Sequence of chain 1.D:
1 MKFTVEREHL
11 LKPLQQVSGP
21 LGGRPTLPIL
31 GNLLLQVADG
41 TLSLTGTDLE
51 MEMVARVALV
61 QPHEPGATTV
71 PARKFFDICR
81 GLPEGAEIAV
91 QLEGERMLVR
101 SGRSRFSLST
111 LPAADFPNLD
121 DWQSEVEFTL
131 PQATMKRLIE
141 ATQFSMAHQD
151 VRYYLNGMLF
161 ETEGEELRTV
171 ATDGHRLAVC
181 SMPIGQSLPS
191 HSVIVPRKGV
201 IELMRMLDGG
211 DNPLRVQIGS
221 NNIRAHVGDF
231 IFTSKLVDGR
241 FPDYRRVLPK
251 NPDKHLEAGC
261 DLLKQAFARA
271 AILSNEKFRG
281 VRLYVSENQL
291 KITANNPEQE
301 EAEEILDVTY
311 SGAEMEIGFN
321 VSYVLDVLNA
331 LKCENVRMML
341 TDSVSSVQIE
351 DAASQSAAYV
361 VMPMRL

Binding-site contacts:
Ligand atom O1 contacts residue ARG24 of chain 1.D at 2.8 Å (salt-bridge).
Ligand atom C12 contacts residue THR26 of chain 1.D at 4.4 Å.
Ligand atom O1 contacts residue PRO25 of chain 1.D at 3.5 Å (h-bond).
Ligand atom O2 contacts residue LYS198 of chain 1.D at 3.7 Å.
Ligand atom C13 contacts residue ARG24 of chain 1.D at 3.4 Å.
Ligand atom C13 contacts residue PRO25 of chain 1.D at 3.8 Å (hydrophobic).
Ligand atom C13 contacts residue THR26 of chain 1.D at 3.7 Å.

This small molecule binds to this protein.
Small molecule (SMILES): CC1(C)C(/C=C/C=C/C=C2/N(CCCO)c3ccccc3C2(C)C)=[N+](CCCO)c2ccccc21